A small-molecule ligand and the protein it binds are described below.
Small molecule (SMILES): NC(=[NH2+])NCCC[C@H](N)C(=O)O

Binding-site contacts:
Ligand atom OXT contacts residue TRP57 of chain 1.A at 3.4 Å.
Ligand atom O contacts residue ARG82 of chain 1.A at 2.8 Å (salt-bridge).
Ligand atom NE contacts residue SER74 of chain 1.A at 2.9 Å (h-bond).
Ligand atom NH2 contacts residue SER16 of chain 1.A at 2.9 Å (h-bond).
Ligand atom C contacts residue THR77 of chain 1.A at 3.8 Å.
Ligand atom CA contacts residue THR77 of chain 1.A at 3.7 Å.
Ligand atom NH2 contacts residue GLU23 of chain 1.A at 2.9 Å (salt-bridge).
Ligand atom CZ contacts residue TRP57 of chain 1.A at 3.5 Å (hydrophobic).
Ligand atom NH1 contacts residue TRP57 of chain 1.A at 3.7 Å.
Ligand atom C contacts residue TRP57 of chain 1.A at 3.8 Å (hydrophobic).
Ligand atom NH2 contacts residue PHE19 of chain 1.A at 3.4 Å.
Ligand atom CA contacts residue GLY75 of chain 1.A at 3.7 Å.
Ligand atom N contacts residue THR77 of chain 1.A at 2.8 Å (h-bond).
Ligand atom CZ contacts residue SER16 of chain 1.A at 3.8 Å.
Ligand atom CG contacts residue GLY75 of chain 1.A at 3.1 Å.
Ligand atom CZ contacts residue PHE19 of chain 1.A at 3.4 Å (hydrophobic).
Ligand atom CD contacts residue TRP57 of chain 1.A at 3.6 Å (hydrophobic).
Ligand atom CB contacts residue GLY75 of chain 1.A at 3.9 Å.
Ligand atom CD contacts residue PHE19 of chain 1.A at 3.9 Å (hydrophobic).
Ligand atom NE contacts residue TRP57 of chain 1.A at 3.3 Å.
Ligand atom NH2 contacts residue ASP18 of chain 1.A at 3.8 Å.
Ligand atom O contacts residue THR77 of chain 1.A at 2.8 Å (h-bond).
Ligand atom CZ contacts residue SER74 of chain 1.A at 3.5 Å.
Ligand atom CZ contacts residue GLU23 of chain 1.A at 3.9 Å.
Ligand atom NH2 contacts residue SER74 of chain 1.A at 2.9 Å (h-bond).
Ligand atom NH1 contacts residue PHE19 of chain 1.A at 3.6 Å.
Ligand atom O contacts residue GLY75 of chain 1.A at 3.6 Å (h-bond).
Ligand atom CG contacts residue PHE19 of chain 1.A at 3.8 Å (hydrophobic).
Ligand atom NH1 contacts residue SER16 of chain 1.A at 3.9 Å.
Ligand atom CZ contacts residue ASP18 of chain 1.A at 3.7 Å.
Ligand atom NH1 contacts residue ASP18 of chain 1.A at 2.8 Å (salt-bridge).
Ligand atom OXT contacts residue ARG82 of chain 1.A at 3.0 Å (salt-bridge).
Ligand atom CG contacts residue TRP57 of chain 1.A at 3.8 Å (hydrophobic).
Ligand atom O contacts residue MET76 of chain 1.A at 3.4 Å.
Ligand atom NE contacts residue PHE19 of chain 1.A at 3.4 Å.
Ligand atom N contacts residue TYR104 of chain 1.A at 3.4 Å.
Ligand atom C contacts residue ARG82 of chain 1.A at 3.5 Å.
Ligand atom CD contacts residue SER74 of chain 1.A at 4.0 Å.
Ligand atom N contacts residue GLY75 of chain 1.A at 2.8 Å (h-bond).
Ligand atom O contacts residue TRP57 of chain 1.A at 3.7 Å.

Sequence of chain 1.A:
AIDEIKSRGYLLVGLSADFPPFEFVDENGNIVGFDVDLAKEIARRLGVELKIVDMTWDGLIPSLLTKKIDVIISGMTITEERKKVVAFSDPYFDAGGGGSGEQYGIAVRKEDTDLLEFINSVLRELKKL